The small molecule below binds the protein below.
Small molecule (SMILES): CC(C)(Oc1ccc([N+](=O)O)cc1Cl)C(=O)NCCS

Binding-site contacts:
Ligand atom C10 contacts residue ILE224 of chain 1.A at 4.3 Å (hydrophobic).
Ligand atom O2 contacts residue LYS127 of chain 1.A at 3.1 Å.
Ligand atom N1 contacts residue PRO172 of chain 1.A at 4.0 Å.
Ligand atom C3 contacts residue CYS47 of chain 1.A at 3.4 Å (hydrophobic).
Ligand atom C6 contacts residue ILE224 of chain 1.A at 4.4 Å (hydrophobic).
Ligand atom O2 contacts residue ILE173 of chain 1.A at 4.2 Å.
Ligand atom N1 contacts residue ILE173 of chain 1.A at 3.9 Å.
Ligand atom C4 contacts residue CYS47 of chain 1.A at 3.1 Å (hydrophobic).
Ligand atom S contacts residue CYS47 of chain 1.A at 2.0 Å (h-bond).
Ligand atom N1 contacts residue PHE124 of chain 1.A at 4.5 Å.
Ligand atom C contacts residue ASP220 of chain 1.A at 4.0 Å.
Ligand atom C contacts residue PRO172 of chain 1.A at 3.9 Å (hydrophobic).
Ligand atom C10 contacts residue VAL8 of chain 1.B at 3.8 Å (hydrophobic).
Ligand atom C4 contacts residue VAL51 of chain 1.A at 4.3 Å (hydrophobic).
Ligand atom C10 contacts residue PRO172 of chain 1.A at 4.1 Å (hydrophobic).
Ligand atom C11 contacts residue ILE224 of chain 1.A at 3.9 Å (hydrophobic).
Ligand atom O3 contacts residue PHE124 of chain 1.A at 3.4 Å.
Ligand atom C9 contacts residue PRO172 of chain 1.A at 3.9 Å (hydrophobic).
Ligand atom C8 contacts residue PRO172 of chain 1.A at 4.3 Å (hydrophobic).
Ligand atom O2 contacts residue GLY176 of chain 1.A at 3.4 Å.
Ligand atom O contacts residue CYS47 of chain 1.A at 4.2 Å.
Ligand atom N1 contacts residue LYS127 of chain 1.A at 4.1 Å.
Ligand atom O2 contacts residue VAL8 of chain 1.B at 3.4 Å.
Ligand atom S contacts residue PHE124 of chain 1.A at 4.0 Å.
Ligand atom C8 contacts residue ILE173 of chain 1.A at 3.9 Å (hydrophobic).
Ligand atom C9 contacts residue ILE173 of chain 1.A at 4.3 Å (hydrophobic).
Ligand atom O3 contacts residue ILE173 of chain 1.A at 3.7 Å.
Ligand atom C6 contacts residue PRO172 of chain 1.A at 4.2 Å (hydrophobic).
Ligand atom N contacts residue CYS47 of chain 1.A at 4.3 Å.
Ligand atom CL contacts residue LEU223 of chain 1.A at 4.5 Å.
Ligand atom S contacts residue SER50 of chain 1.A at 4.2 Å.
Ligand atom O2 contacts residue LEU177 of chain 1.A at 4.1 Å.
Ligand atom C7 contacts residue PRO172 of chain 1.A at 4.0 Å (hydrophobic).
Ligand atom O2 contacts residue PRO172 of chain 1.A at 4.0 Å.
Ligand atom O3 contacts residue LYS127 of chain 1.A at 4.0 Å.
Ligand atom O1 contacts residue PRO172 of chain 1.A at 4.5 Å.
Ligand atom N1 contacts residue VAL8 of chain 1.B at 4.5 Å.
Ligand atom C5 contacts residue ASP220 of chain 1.A at 3.8 Å.
Ligand atom CL contacts residue ILE224 of chain 1.A at 3.8 Å.
Ligand atom CL contacts residue VAL8 of chain 1.B at 4.2 Å.

Sequence of chain 1.B:
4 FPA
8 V

Sequence of chain 1.A:
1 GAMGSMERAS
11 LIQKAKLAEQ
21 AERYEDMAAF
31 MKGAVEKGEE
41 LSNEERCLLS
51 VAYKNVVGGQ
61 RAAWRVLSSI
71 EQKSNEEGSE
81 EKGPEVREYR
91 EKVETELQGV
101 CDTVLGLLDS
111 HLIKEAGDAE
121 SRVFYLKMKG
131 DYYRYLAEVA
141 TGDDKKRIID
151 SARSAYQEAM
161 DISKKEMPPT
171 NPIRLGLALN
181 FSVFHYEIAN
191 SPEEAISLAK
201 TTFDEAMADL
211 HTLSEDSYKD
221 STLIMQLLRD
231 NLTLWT